Sequence of chain 1.R:
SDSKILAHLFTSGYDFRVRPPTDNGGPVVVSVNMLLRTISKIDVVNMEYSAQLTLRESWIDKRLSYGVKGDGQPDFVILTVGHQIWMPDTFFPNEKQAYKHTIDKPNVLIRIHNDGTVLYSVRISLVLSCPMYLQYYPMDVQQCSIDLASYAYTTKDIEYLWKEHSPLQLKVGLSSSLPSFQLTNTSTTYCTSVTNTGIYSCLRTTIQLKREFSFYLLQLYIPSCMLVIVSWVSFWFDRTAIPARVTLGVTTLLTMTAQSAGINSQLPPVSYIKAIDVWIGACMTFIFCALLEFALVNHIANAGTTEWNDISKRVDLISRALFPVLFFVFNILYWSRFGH

A small-molecule ligand and the protein it binds are described below.
Small molecule (SMILES): CC(=O)N[C@@H]1[C@@H](O)[C@H](O)[C@@H](CO)O[C@H]1O

Binding-site contacts:
Ligand atom O6 contacts residue GLN208 of chain 1.R at 4.2 Å.
Ligand atom C2 contacts residue ASN185 of chain 1.R at 2.4 Å.
Ligand atom C6 contacts residue THR184 of chain 1.R at 4.1 Å.
Ligand atom C8 contacts residue ASN185 of chain 1.R at 4.4 Å.
Ligand atom N2 contacts residue ASN185 of chain 1.R at 2.9 Å (h-bond).
Ligand atom C5 contacts residue ASN185 of chain 1.R at 3.7 Å.
Ligand atom C4 contacts residue ASN185 of chain 1.R at 4.2 Å.
Ligand atom C1 contacts residue ASN185 of chain 1.R at 1.4 Å.
Ligand atom C1 contacts residue GLN208 of chain 1.R at 3.9 Å.
Ligand atom O5 contacts residue ASN185 of chain 1.R at 2.4 Å (h-bond).
Ligand atom C5 contacts residue GLN208 of chain 1.R at 3.6 Å.
Ligand atom O5 contacts residue GLN208 of chain 1.R at 3.7 Å.
Ligand atom O7 contacts residue ASN185 of chain 1.R at 3.2 Å (h-bond).
Ligand atom C7 contacts residue ASN185 of chain 1.R at 3.2 Å.
Ligand atom C3 contacts residue ASN185 of chain 1.R at 3.8 Å.
Ligand atom C6 contacts residue GLN208 of chain 1.R at 4.0 Å.